The protein below binds the small molecule below.
Small molecule (SMILES): CC(=O)N[C@H]1[C@H](O[C@H]2[C@H](O)[C@@H](NC(C)=O)CO[C@@H]2CO)O[C@H](CO)[C@@H](O)[C@@H]1O

Sequence of chain 1.A:
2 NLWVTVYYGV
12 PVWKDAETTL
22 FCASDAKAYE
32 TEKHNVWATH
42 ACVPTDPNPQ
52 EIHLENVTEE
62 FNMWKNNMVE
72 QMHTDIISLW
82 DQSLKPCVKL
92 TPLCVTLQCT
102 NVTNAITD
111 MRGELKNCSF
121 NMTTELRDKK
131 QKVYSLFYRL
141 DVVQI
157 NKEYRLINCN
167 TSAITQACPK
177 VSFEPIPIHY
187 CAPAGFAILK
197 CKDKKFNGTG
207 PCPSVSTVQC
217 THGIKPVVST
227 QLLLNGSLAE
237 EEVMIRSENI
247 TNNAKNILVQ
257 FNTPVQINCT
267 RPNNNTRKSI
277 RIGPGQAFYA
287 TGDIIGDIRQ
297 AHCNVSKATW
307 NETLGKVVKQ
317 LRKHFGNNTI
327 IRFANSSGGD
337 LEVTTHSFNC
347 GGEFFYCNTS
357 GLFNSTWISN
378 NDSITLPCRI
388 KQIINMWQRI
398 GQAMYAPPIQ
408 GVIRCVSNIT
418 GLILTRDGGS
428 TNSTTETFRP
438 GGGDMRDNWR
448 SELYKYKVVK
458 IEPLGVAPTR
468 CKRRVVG

Binding-site contacts:
Ligand atom C5 contacts residue TYR134 of chain 1.A at 4.0 Å (hydrophobic).
Ligand atom C6 contacts residue TYR134 of chain 1.A at 3.8 Å (hydrophobic).
Ligand atom C5 contacts residue ASN117 of chain 1.A at 3.7 Å.
Ligand atom C8 contacts residue TYR134 of chain 1.A at 3.2 Å (hydrophobic).
Ligand atom O7 contacts residue ASN117 of chain 1.A at 4.2 Å.
Ligand atom C2 contacts residue ASN117 of chain 1.A at 2.4 Å.
Ligand atom C1 contacts residue ASN117 of chain 1.A at 1.5 Å.
Ligand atom O5 contacts residue TYR134 of chain 1.A at 4.2 Å.
Ligand atom C8 contacts residue ASN117 of chain 1.A at 3.6 Å.
Ligand atom C8 contacts residue VAL103 of chain 1.A at 4.1 Å (hydrophobic).
Ligand atom N2 contacts residue ASN117 of chain 1.A at 2.8 Å (h-bond).
Ligand atom C7 contacts residue VAL103 of chain 1.A at 4.3 Å (hydrophobic).
Ligand atom O7 contacts residue ASP289 of chain 1.A at 4.1 Å.
Ligand atom O7 contacts residue LEU136 of chain 1.A at 3.9 Å.
Ligand atom O5 contacts residue ASN117 of chain 1.A at 2.4 Å (h-bond).
Ligand atom C8 contacts residue THR104 of chain 1.A at 3.3 Å.
Ligand atom C3 contacts residue ASN117 of chain 1.A at 3.7 Å.
Ligand atom O7 contacts residue VAL103 of chain 1.A at 3.8 Å.
Ligand atom C7 contacts residue ASN117 of chain 1.A at 3.4 Å.
Ligand atom C4 contacts residue ASN117 of chain 1.A at 4.2 Å.